Binding-site contacts:
Ligand atom C9 contacts residue PHE638 of chain 1.A at 4.3 Å (hydrophobic).
Ligand atom C15 contacts residue VAL446 of chain 1.A at 4.1 Å (hydrophobic).
Ligand atom C25 contacts residue VAL768 of chain 1.A at 4.1 Å (hydrophobic).
Ligand atom C16 contacts residue VAL446 of chain 1.A at 4.5 Å (hydrophobic).
Ligand atom C23 contacts residue ILE449 of chain 1.A at 3.8 Å (hydrophobic).
Ligand atom C22 contacts residue VAL768 of chain 1.A at 4.4 Å (hydrophobic).
Ligand atom O1 contacts residue TRP648 of chain 1.A at 3.6 Å.
Ligand atom C26 contacts residue VAL768 of chain 1.A at 3.8 Å (hydrophobic).
Ligand atom C6 contacts residue TRP648 of chain 1.A at 4.5 Å (hydrophobic).
Ligand atom C7 contacts residue ILE442 of chain 1.A at 4.0 Å (hydrophobic).
Ligand atom C1 contacts residue PHE638 of chain 1.A at 4.2 Å (hydrophobic).
Ligand atom C21 contacts residue LEU772 of chain 1.A at 4.0 Å (hydrophobic).
Ligand atom O1 contacts residue PHE638 of chain 1.A at 4.4 Å.
Ligand atom C23 contacts residue VAL768 of chain 1.A at 4.1 Å (hydrophobic).
Ligand atom C15 contacts residue ILE442 of chain 1.A at 4.2 Å (hydrophobic).
Ligand atom C22 contacts residue ILE449 of chain 1.A at 4.1 Å (hydrophobic).
Ligand atom C3 contacts residue PHE638 of chain 1.A at 3.9 Å (hydrophobic).
Ligand atom C11 contacts residue PHE638 of chain 1.A at 4.5 Å (hydrophobic).
Ligand atom C3 contacts residue TRP648 of chain 1.A at 4.2 Å (hydrophobic).
Ligand atom C4 contacts residue TRP648 of chain 1.A at 4.1 Å (hydrophobic).
Ligand atom C22 contacts residue GLY771 of chain 1.A at 4.3 Å.
Ligand atom C12 contacts residue PHE638 of chain 1.A at 4.3 Å (hydrophobic).
Ligand atom C24 contacts residue ILE449 of chain 1.A at 4.0 Å (hydrophobic).
Ligand atom C25 contacts residue ILE449 of chain 1.A at 4.1 Å (hydrophobic).

The small molecule below binds the protein below.
Small molecule (SMILES): CC(C)CCC[C@@H](C)[C@H]1CC[C@H]2[C@@H]3CC=C4C[C@@H](O)CC[C@]4(C)[C@H]3CC[C@]12C

Sequence of chain 1.A:
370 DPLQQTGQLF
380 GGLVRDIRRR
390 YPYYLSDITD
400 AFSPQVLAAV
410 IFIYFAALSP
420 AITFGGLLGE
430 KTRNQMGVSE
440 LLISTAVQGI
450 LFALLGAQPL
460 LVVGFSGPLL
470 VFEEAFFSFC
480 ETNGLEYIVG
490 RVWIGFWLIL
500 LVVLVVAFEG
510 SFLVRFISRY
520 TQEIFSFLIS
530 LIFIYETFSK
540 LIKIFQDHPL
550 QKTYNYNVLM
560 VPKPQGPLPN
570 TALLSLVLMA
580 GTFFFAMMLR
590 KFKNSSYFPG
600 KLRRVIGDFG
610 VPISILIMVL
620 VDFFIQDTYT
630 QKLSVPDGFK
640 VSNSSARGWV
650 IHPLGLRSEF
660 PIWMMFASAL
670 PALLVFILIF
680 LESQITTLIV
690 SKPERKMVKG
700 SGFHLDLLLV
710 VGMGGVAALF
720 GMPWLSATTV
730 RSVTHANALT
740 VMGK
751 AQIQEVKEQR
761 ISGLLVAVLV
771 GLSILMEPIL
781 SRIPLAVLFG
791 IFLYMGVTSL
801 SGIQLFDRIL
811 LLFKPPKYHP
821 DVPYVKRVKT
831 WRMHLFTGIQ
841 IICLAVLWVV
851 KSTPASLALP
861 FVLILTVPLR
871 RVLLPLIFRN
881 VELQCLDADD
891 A